Binding-site contacts:
Ligand atom C07 contacts residue HEM1 of chain 1.E at 3.4 Å.
Ligand atom N02 contacts residue TRP291 of chain 1.A at 2.7 Å (h-bond).
Ligand atom F13 contacts residue GLN182 of chain 1.A at 3.6 Å.
Ligand atom C13 contacts residue TYR292 of chain 1.A at 4.0 Å (hydrophobic).
Ligand atom N02 contacts residue TYR292 of chain 1.A at 3.6 Å.
Ligand atom F13 contacts residue TYR266 of chain 1.A at 2.5 Å.
Ligand atom C03 contacts residue HEM1 of chain 1.E at 3.3 Å.
Ligand atom C18 contacts residue HEM1 of chain 1.E at 3.1 Å.
Ligand atom N01 contacts residue PRO269 of chain 1.A at 3.9 Å.
Ligand atom C06 contacts residue GLU296 of chain 1.A at 3.4 Å.
Ligand atom C12 contacts residue GLN182 of chain 1.A at 3.4 Å.
Ligand atom N02 contacts residue MET293 of chain 1.A at 3.9 Å.
Ligand atom C12 contacts residue TYR292 of chain 1.A at 3.9 Å (hydrophobic).
Ligand atom F12 contacts residue TYR292 of chain 1.A at 3.4 Å.
Ligand atom C02 contacts residue HEM1 of chain 1.E at 3.8 Å.
Ligand atom F13 contacts residue TYR292 of chain 1.A at 3.6 Å.
Ligand atom N02 contacts residue PRO269 of chain 1.A at 3.9 Å.
Ligand atom C13 contacts residue GLN182 of chain 1.A at 3.5 Å.
Ligand atom C13 contacts residue TYR266 of chain 1.A at 3.9 Å (hydrophobic).
Ligand atom N02 contacts residue GLU296 of chain 1.A at 2.7 Å (salt-bridge).
Ligand atom C26 contacts residue HEM1 of chain 1.E at 3.5 Å.
Ligand atom C08 contacts residue HEM1 of chain 1.E at 3.7 Å.
Ligand atom F12 contacts residue GLN182 of chain 1.A at 3.1 Å.
Ligand atom C02 contacts residue TRP291 of chain 1.A at 3.7 Å (hydrophobic).
Ligand atom C02 contacts residue PRO269 of chain 1.A at 3.9 Å (hydrophobic).
Ligand atom F12 contacts residue PRO269 of chain 1.A at 3.7 Å.
Ligand atom C11 contacts residue GLN182 of chain 1.A at 3.9 Å.
Ligand atom C13 contacts residue ARG185 of chain 1.A at 3.8 Å.
Ligand atom C16 contacts residue HEM1 of chain 1.E at 3.9 Å.
Ligand atom N01 contacts residue GLU296 of chain 1.A at 2.7 Å (salt-bridge).
Ligand atom C02 contacts residue GLU296 of chain 1.A at 3.4 Å.
Ligand atom F13 contacts residue ARG185 of chain 1.A at 3.1 Å.
Ligand atom C07 contacts residue GLY290 of chain 1.A at 3.9 Å.
Ligand atom C09 contacts residue VAL271 of chain 1.A at 3.7 Å (hydrophobic).
Ligand atom C14 contacts residue GLN182 of chain 1.A at 3.7 Å.
Ligand atom C14 contacts residue ARG185 of chain 1.A at 3.5 Å.
Ligand atom C05 contacts residue VAL271 of chain 1.A at 3.4 Å (hydrophobic).
Ligand atom C08 contacts residue GLU296 of chain 1.A at 3.3 Å.
Ligand atom N02 contacts residue HEM1 of chain 1.E at 3.5 Å.
Ligand atom C07 contacts residue PHE288 of chain 1.A at 3.8 Å (hydrophobic).

Sequence of chain 1.A:
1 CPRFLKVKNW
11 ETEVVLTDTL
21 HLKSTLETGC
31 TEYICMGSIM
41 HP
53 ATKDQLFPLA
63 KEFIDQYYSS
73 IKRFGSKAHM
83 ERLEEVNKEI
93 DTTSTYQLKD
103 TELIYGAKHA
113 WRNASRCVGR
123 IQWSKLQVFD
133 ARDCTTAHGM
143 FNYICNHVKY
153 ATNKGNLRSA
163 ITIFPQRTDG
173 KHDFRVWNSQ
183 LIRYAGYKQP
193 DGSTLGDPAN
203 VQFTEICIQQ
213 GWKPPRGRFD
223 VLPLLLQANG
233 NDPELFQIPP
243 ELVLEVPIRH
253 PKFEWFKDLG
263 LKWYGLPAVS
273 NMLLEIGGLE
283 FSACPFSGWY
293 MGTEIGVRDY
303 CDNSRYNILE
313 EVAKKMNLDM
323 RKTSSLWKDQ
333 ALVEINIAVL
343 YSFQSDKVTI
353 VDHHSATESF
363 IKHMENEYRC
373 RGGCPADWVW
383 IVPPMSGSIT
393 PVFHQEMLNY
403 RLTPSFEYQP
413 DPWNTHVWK

The protein below binds the small molecule below.
Small molecule (SMILES): Cc1cc(N)nc(CCc2cc(CCN3CCN(C)CC3)cc(F)c2F)c1

Sequence of chain 1.B:
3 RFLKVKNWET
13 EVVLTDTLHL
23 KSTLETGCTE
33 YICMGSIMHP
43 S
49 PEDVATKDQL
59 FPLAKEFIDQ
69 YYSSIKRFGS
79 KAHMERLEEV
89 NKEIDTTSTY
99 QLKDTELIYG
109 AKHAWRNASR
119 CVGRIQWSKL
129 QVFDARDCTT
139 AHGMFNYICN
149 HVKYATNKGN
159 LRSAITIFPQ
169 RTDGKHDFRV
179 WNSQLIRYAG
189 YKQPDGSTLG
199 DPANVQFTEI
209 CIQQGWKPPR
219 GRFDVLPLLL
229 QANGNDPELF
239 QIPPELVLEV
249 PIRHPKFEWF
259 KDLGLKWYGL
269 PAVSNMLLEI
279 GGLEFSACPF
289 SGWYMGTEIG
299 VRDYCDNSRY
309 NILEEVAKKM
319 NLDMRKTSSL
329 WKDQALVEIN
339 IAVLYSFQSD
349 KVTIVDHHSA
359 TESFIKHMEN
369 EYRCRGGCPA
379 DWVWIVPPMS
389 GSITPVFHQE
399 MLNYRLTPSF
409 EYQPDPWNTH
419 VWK